This protein binds this small molecule.
Small molecule (SMILES): OC[C@H]1O[C@H](OC[C@H]2O[C@H](O)[C@@H](O)[C@@H](O[C@H]3O[C@H](CO)[C@@H](O)[C@H](O)[C@@H]3O)[C@@H]2O)[C@@H](O)[C@@H](O)[C@@H]1O

Binding-site contacts:
Ligand atom O4 contacts residue GLN133 of chain 1.B at 3.5 Å (h-bond).
Ligand atom O5 contacts residue ASP47 of chain 1.B at 3.9 Å.
Ligand atom C2 contacts residue PHE1 of chain 1.B at 3.7 Å (hydrophobic).
Ligand atom O3 contacts residue PHE142 of chain 1.B at 3.7 Å.
Ligand atom C5 contacts residue PHE1 of chain 1.B at 3.7 Å (hydrophobic).
Ligand atom O3 contacts residue GLN133 of chain 1.B at 3.3 Å (h-bond).
Ligand atom C4 contacts residue PHE1 of chain 1.B at 3.8 Å (hydrophobic).
Ligand atom O6 contacts residue ASP54 of chain 1.B at 2.5 Å (salt-bridge).
Ligand atom O2 contacts residue PHE1 of chain 1.B at 2.9 Å (h-bond).
Ligand atom C3 contacts residue TYR137 of chain 1.B at 4.1 Å (hydrophobic).
Ligand atom C5 contacts residue ASP54 of chain 1.B at 4.0 Å.
Ligand atom C1 contacts residue PHE1 of chain 1.B at 3.6 Å (hydrophobic).
Ligand atom O6 contacts residue TYR48 of chain 1.B at 4.2 Å.
Ligand atom O4 contacts residue ILE52 of chain 1.B at 3.7 Å.
Ligand atom C6 contacts residue PHE1 of chain 1.B at 3.8 Å (hydrophobic).
Ligand atom C3 contacts residue GLN133 of chain 1.B at 4.1 Å.
Ligand atom C6 contacts residue ASP54 of chain 1.B at 3.1 Å.
Ligand atom O3 contacts residue ASN135 of chain 1.B at 3.4 Å (h-bond).
Ligand atom O6 contacts residue ASP47 of chain 1.B at 3.0 Å (salt-bridge).
Ligand atom C6 contacts residue ASP47 of chain 1.B at 3.8 Å.
Ligand atom O4 contacts residue ASP54 of chain 1.B at 2.5 Å (salt-bridge).
Ligand atom C4 contacts residue ASP54 of chain 1.B at 3.3 Å.
Ligand atom O4 contacts residue ASN135 of chain 1.B at 3.0 Å (h-bond).
Ligand atom O3 contacts residue ASP140 of chain 1.B at 2.8 Å (salt-bridge).
Ligand atom O2 contacts residue ILE13 of chain 1.B at 3.6 Å.
Ligand atom C3 contacts residue ASP140 of chain 1.B at 3.5 Å.
Ligand atom C3 contacts residue ASN135 of chain 1.B at 3.9 Å.
Ligand atom O6 contacts residue ASN46 of chain 1.B at 3.1 Å (h-bond).
Ligand atom O5 contacts residue PHE1 of chain 1.B at 3.0 Å (h-bond).
Ligand atom O6 contacts residue TYR137 of chain 1.B at 3.8 Å.
Ligand atom C4 contacts residue GLN133 of chain 1.B at 3.7 Å.
Ligand atom O4 contacts residue TYR137 of chain 1.B at 3.2 Å (h-bond).
Ligand atom C4 contacts residue TYR137 of chain 1.B at 3.5 Å (hydrophobic).
Ligand atom O6 contacts residue PHE1 of chain 1.B at 2.8 Å (h-bond).
Ligand atom C6 contacts residue ILE52 of chain 1.B at 3.9 Å (hydrophobic).
Ligand atom C6 contacts residue ASN46 of chain 1.B at 3.2 Å.
Ligand atom C2 contacts residue ASP140 of chain 1.B at 4.1 Å.
Ligand atom C2 contacts residue ILE13 of chain 1.B at 4.0 Å (hydrophobic).
Ligand atom C6 contacts residue TYR48 of chain 1.B at 4.0 Å (hydrophobic).
Ligand atom C4 contacts residue ASN135 of chain 1.B at 4.0 Å.

Sequence of chain 1.B:
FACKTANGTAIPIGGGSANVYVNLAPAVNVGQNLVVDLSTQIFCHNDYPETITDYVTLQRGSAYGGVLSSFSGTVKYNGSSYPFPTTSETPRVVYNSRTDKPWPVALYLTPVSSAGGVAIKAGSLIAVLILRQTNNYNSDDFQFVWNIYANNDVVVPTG